Binding-site contacts:
Ligand atom C1 contacts residue ASN67 of chain 12.E at 1.4 Å.
Ligand atom O7 contacts residue PHE90 of chain 12.E at 3.4 Å.
Ligand atom C7 contacts residue ASN67 of chain 12.E at 3.6 Å.
Ligand atom C5 contacts residue ASN67 of chain 12.E at 3.7 Å.
Ligand atom N2 contacts residue MET118 of chain 12.E at 3.9 Å.
Ligand atom O7 contacts residue ARG89 of chain 12.E at 3.8 Å.
Ligand atom C2 contacts residue ASN67 of chain 12.E at 2.5 Å.
Ligand atom O7 contacts residue MET118 of chain 12.E at 3.4 Å.
Ligand atom C3 contacts residue ASN67 of chain 12.E at 3.8 Å.
Ligand atom O5 contacts residue ASN67 of chain 12.E at 2.4 Å (h-bond).
Ligand atom C7 contacts residue PHE90 of chain 12.E at 4.1 Å (hydrophobic).
Ligand atom O7 contacts residue ASN67 of chain 12.E at 4.5 Å.
Ligand atom C7 contacts residue MET118 of chain 12.E at 4.1 Å (hydrophobic).
Ligand atom N2 contacts residue ASN67 of chain 12.E at 2.9 Å (h-bond).
Ligand atom C4 contacts residue ASN67 of chain 12.E at 4.2 Å.
Ligand atom C8 contacts residue ASN67 of chain 12.E at 3.9 Å.

The protein below binds the small molecule below.
Small molecule (SMILES): CC(=O)N[C@@H]1[C@@H](O)[C@H](O)[C@@H](CO)O[C@H]1O

Sequence of chain 12.E:
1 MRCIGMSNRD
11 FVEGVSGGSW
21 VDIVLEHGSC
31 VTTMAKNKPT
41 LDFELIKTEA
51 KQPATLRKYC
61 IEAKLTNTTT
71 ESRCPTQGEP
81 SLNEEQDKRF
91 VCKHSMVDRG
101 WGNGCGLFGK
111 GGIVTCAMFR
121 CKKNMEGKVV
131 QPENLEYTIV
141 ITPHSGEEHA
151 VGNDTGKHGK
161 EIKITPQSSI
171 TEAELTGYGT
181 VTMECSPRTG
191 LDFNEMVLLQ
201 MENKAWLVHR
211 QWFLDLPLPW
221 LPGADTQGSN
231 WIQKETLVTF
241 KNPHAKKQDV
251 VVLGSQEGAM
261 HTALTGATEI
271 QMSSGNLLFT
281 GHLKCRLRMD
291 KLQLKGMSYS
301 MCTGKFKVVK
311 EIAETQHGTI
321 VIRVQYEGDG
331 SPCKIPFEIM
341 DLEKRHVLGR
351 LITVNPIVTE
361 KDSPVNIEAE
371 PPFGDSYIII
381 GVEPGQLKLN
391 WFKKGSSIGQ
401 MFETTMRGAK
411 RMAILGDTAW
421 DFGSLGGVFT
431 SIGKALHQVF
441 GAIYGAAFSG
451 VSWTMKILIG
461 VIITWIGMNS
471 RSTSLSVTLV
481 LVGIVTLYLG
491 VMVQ